Binding-site contacts:
Ligand atom N13 contacts residue CYS209 of chain 1.B at 3.6 Å (h-bond).
Ligand atom C35 contacts residue PHE162 of chain 1.B at 3.6 Å (hydrophobic).
Ligand atom C7 contacts residue PHE162 of chain 1.B at 3.5 Å (hydrophobic).
Ligand atom C3 contacts residue GLY206 of chain 1.B at 3.6 Å.
Ligand atom C36 contacts residue THR84 of chain 1.B at 3.2 Å.
Ligand atom C31 contacts residue TRP205 of chain 1.B at 3.6 Å (hydrophobic).
Ligand atom C37 contacts residue GLN182 of chain 1.B at 3.6 Å.
Ligand atom N13 contacts residue GLY208 of chain 1.B at 3.1 Å (h-bond).
Ligand atom O32 contacts residue GLN182 of chain 1.B at 3.2 Å.
Ligand atom S4 contacts residue TRP205 of chain 1.B at 3.6 Å.
Ligand atom C22 contacts residue ALA180 of chain 1.B at 3.3 Å (hydrophobic).
Ligand atom C11 contacts residue TYR85 of chain 1.B at 3.6 Å (hydrophobic).
Ligand atom C14 contacts residue ALA180 of chain 1.B at 3.2 Å (hydrophobic).
Ligand atom CL3 contacts residue TYR218 of chain 1.B at 3.5 Å.
Ligand atom C28 contacts residue GLU83 of chain 1.B at 3.3 Å.
Ligand atom C22 contacts residue ASP179 of chain 1.B at 3.4 Å.
Ligand atom O29 contacts residue SER185 of chain 1.B at 3.5 Å (h-bond).
Ligand atom S4 contacts residue VAL203 of chain 1.B at 3.5 Å.
Ligand atom C26 contacts residue ARG132 of chain 1.B at 3.7 Å.
Ligand atom C9 contacts residue TRP205 of chain 1.B at 3.4 Å (hydrophobic).
Ligand atom C36 contacts residue GLU83 of chain 1.B at 3.6 Å.
Ligand atom CL3 contacts residue TRP205 of chain 1.B at 3.6 Å.
Ligand atom F39 contacts residue TRP205 of chain 1.B at 3.6 Å.
Ligand atom F39 contacts residue TYR85 of chain 1.B at 3.3 Å.
Ligand atom C9 contacts residue ALA180 of chain 1.B at 3.6 Å (hydrophobic).
Ligand atom CL3 contacts residue ILE217 of chain 1.B at 3.4 Å.
Ligand atom CL3 contacts residue GLY216 of chain 1.B at 3.4 Å.
Ligand atom N1 contacts residue GLY206 of chain 1.B at 3.6 Å.
Ligand atom N2 contacts residue PHE162 of chain 1.B at 3.6 Å.
Ligand atom C28 contacts residue PHE162 of chain 1.B at 3.5 Å (hydrophobic).
Ligand atom C31 contacts residue PHE162 of chain 1.B at 3.6 Å (hydrophobic).
Ligand atom C14 contacts residue GLY208 of chain 1.B at 3.4 Å.
Ligand atom C24 contacts residue TRP205 of chain 1.B at 3.4 Å (hydrophobic).
Ligand atom C20 contacts residue CYS209 of chain 1.B at 3.5 Å (hydrophobic).
Ligand atom N15 contacts residue GLY206 of chain 1.B at 3.0 Å (h-bond).
Ligand atom C35 contacts residue THR84 of chain 1.B at 3.3 Å.
Ligand atom C18 contacts residue GLY206 of chain 1.B at 3.7 Å.
Ligand atom N13 contacts residue GLY206 of chain 1.B at 3.7 Å.
Ligand atom C21 contacts residue GLY206 of chain 1.B at 3.4 Å.
Ligand atom C36 contacts residue PHE162 of chain 1.B at 3.6 Å (hydrophobic).

Sequence of chain 1.B:
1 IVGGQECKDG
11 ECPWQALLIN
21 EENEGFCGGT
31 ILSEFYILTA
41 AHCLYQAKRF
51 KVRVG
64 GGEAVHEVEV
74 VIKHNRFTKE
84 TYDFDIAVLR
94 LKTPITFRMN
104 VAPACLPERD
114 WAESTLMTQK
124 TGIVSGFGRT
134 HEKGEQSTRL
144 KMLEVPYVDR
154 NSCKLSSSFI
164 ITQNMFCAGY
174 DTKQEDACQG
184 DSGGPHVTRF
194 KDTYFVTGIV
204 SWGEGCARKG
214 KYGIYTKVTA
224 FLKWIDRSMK

This small molecule binds to this protein.
Small molecule (SMILES): O=C(CN1C[C@H](NC(=O)c2ccc(Cl)s2)C[C@H]1C(=O)NCC1CC1)Nc1ccc(-n2ccccc2=O)cc1F